Binding-site contacts:
Ligand atom O4 contacts residue PHE202 of chain 1.A at 3.9 Å.
Ligand atom O3 contacts residue PHE202 of chain 1.A at 3.5 Å.
Ligand atom C17 contacts residue PHE149 of chain 1.A at 4.0 Å (hydrophobic).
Ligand atom C5 contacts residue PHE149 of chain 1.A at 3.9 Å (hydrophobic).
Ligand atom O2 contacts residue VAL158 of chain 1.A at 3.3 Å.
Ligand atom C30 contacts residue ILE159 of chain 1.A at 3.9 Å (hydrophobic).
Ligand atom C27 contacts residue TYR185 of chain 1.A at 3.7 Å (hydrophobic).
Ligand atom C11 contacts residue TYR185 of chain 1.A at 3.5 Å (hydrophobic).
Ligand atom C6 contacts residue TYR129 of chain 1.A at 3.6 Å (hydrophobic).
Ligand atom C8 contacts residue PHE202 of chain 1.A at 3.9 Å (hydrophobic).
Ligand atom C30 contacts residue TYR185 of chain 1.A at 4.0 Å (hydrophobic).
Ligand atom C29 contacts residue TYR185 of chain 1.A at 4.0 Å (hydrophobic).
Ligand atom O4 contacts residue TYR129 of chain 1.A at 3.6 Å.
Ligand atom C5 contacts residue TYR129 of chain 1.A at 3.6 Å (hydrophobic).
Ligand atom C4 contacts residue TRP162 of chain 1.A at 3.7 Å (hydrophobic).
Ligand atom N7 contacts residue TYR185 of chain 1.A at 3.6 Å.
Ligand atom O10 contacts residue MET157 of chain 1.A at 2.7 Å (h-bond).
Ligand atom C36 contacts residue PHE149 of chain 1.A at 4.0 Å (hydrophobic).
Ligand atom C35 contacts residue VAL193 of chain 1.A at 4.0 Å (hydrophobic).
Ligand atom C24 contacts residue MET157 of chain 1.A at 3.7 Å (hydrophobic).
Ligand atom C28 contacts residue MET157 of chain 1.A at 3.7 Å (hydrophobic).
Ligand atom C5 contacts residue TRP162 of chain 1.A at 3.9 Å (hydrophobic).
Ligand atom C35 contacts residue ILE194 of chain 1.A at 3.8 Å (hydrophobic).
Ligand atom C3 contacts residue TRP162 of chain 1.A at 3.3 Å (hydrophobic).
Ligand atom O1 contacts residue TYR185 of chain 1.A at 3.4 Å (h-bond).
Ligand atom C45 contacts residue TYR185 of chain 1.A at 3.9 Å (hydrophobic).
Ligand atom O5 contacts residue TYR129 of chain 1.A at 4.0 Å.
Ligand atom C35 contacts residue TYR185 of chain 1.A at 3.6 Å (hydrophobic).
Ligand atom O4 contacts residue PHE139 of chain 1.A at 3.6 Å.
Ligand atom C41 contacts residue PHE149 of chain 1.A at 3.5 Å (hydrophobic).
Ligand atom C1 contacts residue TYR185 of chain 1.A at 3.2 Å (hydrophobic).
Ligand atom C2 contacts residue TYR185 of chain 1.A at 3.4 Å (hydrophobic).
Ligand atom C42 contacts residue TYR185 of chain 1.A at 3.4 Å (hydrophobic).
Ligand atom O3 contacts residue TYR185 of chain 1.A at 2.6 Å (h-bond).
Ligand atom C8 contacts residue TYR185 of chain 1.A at 3.3 Å (hydrophobic).
Ligand atom C36 contacts residue TYR129 of chain 1.A at 3.8 Å (hydrophobic).
Ligand atom O2 contacts residue ILE159 of chain 1.A at 3.0 Å (h-bond).
Ligand atom C4 contacts residue PHE149 of chain 1.A at 3.6 Å (hydrophobic).
Ligand atom C45 contacts residue GLY184 of chain 1.A at 3.3 Å.
Ligand atom O2 contacts residue TYR185 of chain 1.A at 3.7 Å.

Sequence of chain 1.A:
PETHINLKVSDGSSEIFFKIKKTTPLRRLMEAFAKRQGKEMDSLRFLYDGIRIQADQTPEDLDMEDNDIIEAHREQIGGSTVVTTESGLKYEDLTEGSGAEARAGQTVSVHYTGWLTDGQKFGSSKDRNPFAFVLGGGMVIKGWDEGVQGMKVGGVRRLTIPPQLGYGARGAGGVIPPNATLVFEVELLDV

The small molecule below binds the protein below.
Small molecule (SMILES): C=CC[C@@H]1/C=C(\C)C[C@H](C)C[C@H](OC)[C@H]2O[C@@](O)(C(=O)C(=O)N3CCCC[C@H]3C(=O)O[C@H](/C(C)=C/[C@@H]3CC[C@@H](O)[C@H](OC)C3)[C@H](C)[C@@H](O)CC1=O)[C@H](C)C[C@@H]2OC